Binding-site contacts:
Ligand atom O2P contacts residue TYR87 of chain 1.D at 2.9 Å.
Ligand atom N7 contacts residue GLU40 of chain 1.D at 3.7 Å.
Ligand atom O5' contacts residue ARG34 of chain 1.D at 3.3 Å (salt-bridge).
Ligand atom C8 contacts residue PHE39 of chain 1.D at 3.5 Å (hydrophobic).
Ligand atom O3P contacts residue ARG34 of chain 1.D at 3.3 Å (salt-bridge).
Ligand atom O5' contacts residue GLU56 of chain 1.D at 2.7 Å (salt-bridge).
Ligand atom P contacts residue ARG67 of chain 1.D at 3.7 Å.
Ligand atom O2P contacts residue ARG71 of chain 1.D at 3.1 Å (salt-bridge).
Ligand atom P contacts residue ARG71 of chain 1.D at 3.5 Å.
Ligand atom O1P contacts residue ARG67 of chain 1.D at 3.5 Å (salt-bridge).
Ligand atom O5' contacts residue VAL38 of chain 1.D at 2.9 Å (h-bond).
Ligand atom C5' contacts residue VAL38 of chain 1.D at 3.6 Å (hydrophobic).
Ligand atom P contacts residue GLU56 of chain 1.D at 3.5 Å.
Ligand atom N1 contacts residue GLU43 of chain 1.D at 3.5 Å.
Ligand atom C5 contacts residue PHE39 of chain 1.D at 3.5 Å (hydrophobic).
Ligand atom N3 contacts residue TYR87 of chain 1.D at 3.7 Å.
Ligand atom C5' contacts residue GLU56 of chain 1.D at 3.2 Å.
Ligand atom C1' contacts residue TYR87 of chain 1.D at 3.6 Å (hydrophobic).
Ligand atom N7 contacts residue PHE39 of chain 1.D at 3.4 Å.
Ligand atom C5 contacts residue ARG42 of chain 1.D at 3.4 Å.
Ligand atom C4' contacts residue ARG34 of chain 1.D at 3.6 Å.
Ligand atom N7 contacts residue ARG42 of chain 1.D at 3.1 Å (salt-bridge).
Ligand atom O3P contacts residue GLU56 of chain 1.D at 2.9 Å (salt-bridge).
Ligand atom O2P contacts residue HIS86 of chain 1.D at 3.4 Å (h-bond).
Ligand atom O4' contacts residue TYR87 of chain 1.D at 3.0 Å.
Ligand atom C5' contacts residue GLU40 of chain 1.D at 3.4 Å.
Ligand atom O1P contacts residue ARG71 of chain 1.D at 2.7 Å (salt-bridge).
Ligand atom O1P contacts residue HIS86 of chain 1.D at 3.0 Å (h-bond).
Ligand atom O6 contacts residue GLU43 of chain 1.D at 2.8 Å (salt-bridge).
Ligand atom O6 contacts residue ASN41 of chain 1.D at 3.3 Å.
Ligand atom C8 contacts residue ARG42 of chain 1.D at 3.1 Å.
Ligand atom C4' contacts residue GLU56 of chain 1.D at 2.8 Å.
Ligand atom O3' contacts residue ARG34 of chain 1.D at 3.2 Å (salt-bridge).
Ligand atom O3P contacts residue ARG67 of chain 1.D at 2.7 Å (salt-bridge).
Ligand atom O6 contacts residue ARG42 of chain 1.D at 2.6 Å (salt-bridge).
Ligand atom N9 contacts residue ARG42 of chain 1.D at 3.5 Å (salt-bridge).
Ligand atom O2P contacts residue GLU56 of chain 1.D at 3.2 Å (salt-bridge).
Ligand atom N2 contacts residue GLU43 of chain 1.D at 3.1 Å (salt-bridge).
Ligand atom C3' contacts residue ARG34 of chain 1.D at 3.0 Å.
Ligand atom C8 contacts residue GLU40 of chain 1.D at 3.1 Å.

Sequence of chain 1.D:
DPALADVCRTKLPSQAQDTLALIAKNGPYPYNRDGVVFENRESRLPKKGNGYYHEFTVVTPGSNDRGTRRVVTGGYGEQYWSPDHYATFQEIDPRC

This small molecule binds to this protein.
Small molecule (SMILES): Nc1nc2c(ncn2[C@@H]2O[C@H](CO)[C@@H](OP(=O)(O)O)[C@H]2O)c(=O)[nH]1